Sequence of chain 1.B:
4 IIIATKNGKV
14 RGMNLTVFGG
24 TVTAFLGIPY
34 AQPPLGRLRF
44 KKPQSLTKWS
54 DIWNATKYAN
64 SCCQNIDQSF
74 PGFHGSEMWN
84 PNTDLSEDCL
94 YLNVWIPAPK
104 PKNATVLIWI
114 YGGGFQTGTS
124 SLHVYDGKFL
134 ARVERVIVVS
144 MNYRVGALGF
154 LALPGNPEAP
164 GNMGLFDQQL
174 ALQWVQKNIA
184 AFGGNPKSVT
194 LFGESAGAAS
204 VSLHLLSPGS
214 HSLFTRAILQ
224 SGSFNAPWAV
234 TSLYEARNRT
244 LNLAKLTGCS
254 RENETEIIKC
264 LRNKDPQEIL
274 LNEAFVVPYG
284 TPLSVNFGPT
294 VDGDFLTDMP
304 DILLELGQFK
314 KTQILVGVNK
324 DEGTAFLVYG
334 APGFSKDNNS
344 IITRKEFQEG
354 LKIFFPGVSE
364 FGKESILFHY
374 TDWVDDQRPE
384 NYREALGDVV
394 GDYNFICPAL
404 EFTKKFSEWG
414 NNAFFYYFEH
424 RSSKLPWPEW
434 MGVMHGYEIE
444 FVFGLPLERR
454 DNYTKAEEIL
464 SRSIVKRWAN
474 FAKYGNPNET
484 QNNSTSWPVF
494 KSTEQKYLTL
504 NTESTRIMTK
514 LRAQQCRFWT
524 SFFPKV

Binding-site contacts:
Ligand atom C8 contacts residue ARG453 of chain 1.B at 3.4 Å.
Ligand atom C7 contacts residue ASP454 of chain 1.B at 3.7 Å.
Ligand atom C7 contacts residue ASN455 of chain 1.B at 3.8 Å.
Ligand atom N2 contacts residue LYS427 of chain 1.B at 4.3 Å.
Ligand atom O5 contacts residue ASN455 of chain 1.B at 2.4 Å (h-bond).
Ligand atom C4 contacts residue ASN455 of chain 1.B at 4.3 Å.
Ligand atom C5 contacts residue ASN455 of chain 1.B at 3.7 Å.
Ligand atom N2 contacts residue ASP454 of chain 1.B at 4.1 Å.
Ligand atom N2 contacts residue ASN455 of chain 1.B at 2.7 Å (h-bond).
Ligand atom C8 contacts residue LYS427 of chain 1.B at 4.2 Å.
Ligand atom O7 contacts residue ASP454 of chain 1.B at 4.4 Å.
Ligand atom C7 contacts residue LYS427 of chain 1.B at 3.8 Å.
Ligand atom C8 contacts residue ASP454 of chain 1.B at 3.2 Å.
Ligand atom N2 contacts residue ARG453 of chain 1.B at 4.5 Å.
Ligand atom C8 contacts residue ASN455 of chain 1.B at 4.0 Å.
Ligand atom C2 contacts residue ASN455 of chain 1.B at 2.5 Å.
Ligand atom O7 contacts residue LYS427 of chain 1.B at 3.7 Å.
Ligand atom C7 contacts residue ARG453 of chain 1.B at 4.5 Å.
Ligand atom C1 contacts residue ASN455 of chain 1.B at 1.4 Å.
Ligand atom C3 contacts residue ASN455 of chain 1.B at 3.8 Å.

A small-molecule ligand and the protein it binds are described below.
Small molecule (SMILES): CC(=O)N[C@H]1[C@H](O[C@H]2[C@H](O)[C@@H](NC(C)=O)CO[C@@H]2CO)O[C@H](CO)[C@@H](O)[C@@H]1O